Sequence of chain 1.D:
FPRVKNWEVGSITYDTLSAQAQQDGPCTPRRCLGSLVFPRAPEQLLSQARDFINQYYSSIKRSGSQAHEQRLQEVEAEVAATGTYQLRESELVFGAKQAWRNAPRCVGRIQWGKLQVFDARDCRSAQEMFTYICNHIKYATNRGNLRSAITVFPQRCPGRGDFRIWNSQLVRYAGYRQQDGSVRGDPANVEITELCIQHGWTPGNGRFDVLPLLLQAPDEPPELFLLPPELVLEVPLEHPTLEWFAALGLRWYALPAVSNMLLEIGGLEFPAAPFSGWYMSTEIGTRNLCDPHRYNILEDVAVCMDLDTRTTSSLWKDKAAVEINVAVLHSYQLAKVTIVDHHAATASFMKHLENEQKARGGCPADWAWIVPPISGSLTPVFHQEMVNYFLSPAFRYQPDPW

Binding-site contacts:
Ligand atom C12 contacts residue GLN207 of chain 1.D at 4.0 Å.
Ligand atom C07 contacts residue PHE313 of chain 1.D at 3.5 Å (hydrophobic).
Ligand atom C13 contacts residue GLN207 of chain 1.D at 3.9 Å.
Ligand atom N11 contacts residue GLN207 of chain 1.D at 3.2 Å (h-bond).
Ligand atom C09 contacts residue GLU321 of chain 1.D at 3.9 Å.
Ligand atom C09 contacts residue VAL296 of chain 1.D at 3.7 Å (hydrophobic).
Ligand atom C07 contacts residue PRO294 of chain 1.D at 3.8 Å (hydrophobic).
Ligand atom N02 contacts residue MET318 of chain 1.D at 3.8 Å.
Ligand atom C02 contacts residue HEM1 of chain 1.KA at 3.6 Å.
Ligand atom C04 contacts residue PRO294 of chain 1.D at 3.9 Å (hydrophobic).
Ligand atom C03 contacts residue HEM1 of chain 1.KA at 3.2 Å.
Ligand atom C07 contacts residue GLY315 of chain 1.D at 3.5 Å.
Ligand atom C12 contacts residue HEM1 of chain 1.KA at 3.1 Å.
Ligand atom N02 contacts residue GLU321 of chain 1.D at 2.7 Å (salt-bridge).
Ligand atom N02 contacts residue HEM1 of chain 1.KA at 3.3 Å.
Ligand atom N01 contacts residue GLU321 of chain 1.D at 2.7 Å (salt-bridge).
Ligand atom C02 contacts residue GLU321 of chain 1.D at 3.5 Å.
Ligand atom C07 contacts residue HEM1 of chain 1.KA at 3.4 Å.
Ligand atom C04 contacts residue HEM1 of chain 1.KA at 3.9 Å.
Ligand atom C08 contacts residue GLU321 of chain 1.D at 3.5 Å.
Ligand atom C08 contacts residue HEM1 of chain 1.KA at 3.7 Å.
Ligand atom N02 contacts residue TRP316 of chain 1.D at 2.8 Å (h-bond).
Ligand atom C03 contacts residue TRP316 of chain 1.D at 3.9 Å (hydrophobic).
Ligand atom N01 contacts residue HEM1 of chain 1.KA at 3.9 Å.
Ligand atom F15 contacts residue SER206 of chain 1.D at 3.9 Å.
Ligand atom C09 contacts residue HEM1 of chain 1.KA at 3.5 Å.
Ligand atom C03 contacts residue PRO294 of chain 1.D at 3.8 Å (hydrophobic).
Ligand atom N02 contacts residue TYR317 of chain 1.D at 3.7 Å.
Ligand atom C08 contacts residue VAL296 of chain 1.D at 3.7 Å (hydrophobic).
Ligand atom C02 contacts residue PRO294 of chain 1.D at 3.9 Å (hydrophobic).
Ligand atom C05 contacts residue VAL296 of chain 1.D at 3.6 Å (hydrophobic).
Ligand atom C06 contacts residue GLU321 of chain 1.D at 3.5 Å.
Ligand atom C02 contacts residue TRP316 of chain 1.D at 3.7 Å (hydrophobic).
Ligand atom C14 contacts residue GLN207 of chain 1.D at 3.3 Å.
Ligand atom N01 contacts residue PRO294 of chain 1.D at 4.0 Å.
Ligand atom C14 contacts residue HEM1 of chain 1.KA at 3.9 Å.
Ligand atom C07 contacts residue SER314 of chain 1.D at 3.8 Å.
Ligand atom N11 contacts residue HEM1 of chain 1.KA at 3.7 Å.
Ligand atom F15 contacts residue GLN207 of chain 1.D at 3.6 Å.
Ligand atom C10 contacts residue HEM1 of chain 1.KA at 3.0 Å.

The protein below binds the small molecule below.
Small molecule (SMILES): Cc1cc(N)nc(C#CCN2CC(F)(F)C2)c1